Binding-site contacts:
Ligand atom O8 contacts residue TYR90 of chain 3.A at 2.9 Å (h-bond).
Ligand atom C3 contacts residue ASN217 of chain 3.A at 4.0 Å.
Ligand atom O4 contacts residue ASN217 of chain 3.A at 3.1 Å (h-bond).
Ligand atom C9 contacts residue TYR90 of chain 3.A at 3.4 Å (hydrophobic).
Ligand atom O3 contacts residue ARG214 of chain 3.A at 3.3 Å (salt-bridge).
Ligand atom O9 contacts residue HIS175 of chain 3.A at 3.7 Å.
Ligand atom N5 contacts residue THR127 of chain 3.A at 3.0 Å (h-bond).
Ligand atom C4 contacts residue THR127 of chain 3.A at 3.4 Å.
Ligand atom C11 contacts residue GLY126 of chain 3.A at 3.6 Å.
Ligand atom O3 contacts residue ASN217 of chain 3.A at 3.5 Å (h-bond).
Ligand atom O8 contacts residue TRP145 of chain 3.A at 3.9 Å.
Ligand atom C4 contacts residue ASN217 of chain 3.A at 3.7 Å.
Ligand atom C5 contacts residue THR127 of chain 3.A at 3.8 Å.
Ligand atom C1 contacts residue PHE185 of chain 3.A at 3.8 Å (hydrophobic).
Ligand atom O1B contacts residue SER128 of chain 3.A at 2.8 Å (h-bond).
Ligand atom C3 contacts residue ASP182 of chain 3.A at 3.9 Å.
Ligand atom C10 contacts residue THR127 of chain 3.A at 3.9 Å.
Ligand atom C9 contacts residue LEU186 of chain 3.A at 3.8 Å (hydrophobic).
Ligand atom C9 contacts residue HIS175 of chain 3.A at 3.6 Å.
Ligand atom C11 contacts residue TRP145 of chain 3.A at 4.0 Å (hydrophobic).
Ligand atom O7 contacts residue LEU186 of chain 3.A at 3.8 Å.
Ligand atom O10 contacts residue LEU186 of chain 3.A at 3.3 Å.
Ligand atom C1 contacts residue SER129 of chain 3.A at 3.8 Å.
Ligand atom C8 contacts residue TYR90 of chain 3.A at 3.7 Å (hydrophobic).
Ligand atom O1B contacts residue ILE218 of chain 3.A at 3.3 Å.
Ligand atom O1 contacts residue PHE185 of chain 3.A at 3.9 Å.
Ligand atom O4 contacts residue THR127 of chain 3.A at 3.6 Å (h-bond).
Ligand atom C8 contacts residue LEU186 of chain 3.A at 3.6 Å (hydrophobic).
Ligand atom C11 contacts residue THR127 of chain 3.A at 3.9 Å.
Ligand atom C9 contacts residue ASP182 of chain 3.A at 3.4 Å.
Ligand atom O9 contacts residue SER220 of chain 3.A at 2.8 Å (h-bond).
Ligand atom O1A contacts residue SER128 of chain 3.A at 3.3 Å (h-bond).
Ligand atom C9 contacts residue SER220 of chain 3.A at 3.9 Å.
Ligand atom O1A contacts residue SER129 of chain 3.A at 2.7 Å (h-bond).
Ligand atom C1 contacts residue SER128 of chain 3.A at 3.4 Å.
Ligand atom O9 contacts residue TYR90 of chain 3.A at 3.2 Å (h-bond).
Ligand atom C7 contacts residue TRP145 of chain 3.A at 3.9 Å (hydrophobic).
Ligand atom O7 contacts residue ASP182 of chain 3.A at 3.7 Å.
Ligand atom O8 contacts residue ILE218 of chain 3.A at 3.9 Å.
Ligand atom O9 contacts residue ASP182 of chain 3.A at 3.5 Å (salt-bridge).

Sequence of chain 3.A:
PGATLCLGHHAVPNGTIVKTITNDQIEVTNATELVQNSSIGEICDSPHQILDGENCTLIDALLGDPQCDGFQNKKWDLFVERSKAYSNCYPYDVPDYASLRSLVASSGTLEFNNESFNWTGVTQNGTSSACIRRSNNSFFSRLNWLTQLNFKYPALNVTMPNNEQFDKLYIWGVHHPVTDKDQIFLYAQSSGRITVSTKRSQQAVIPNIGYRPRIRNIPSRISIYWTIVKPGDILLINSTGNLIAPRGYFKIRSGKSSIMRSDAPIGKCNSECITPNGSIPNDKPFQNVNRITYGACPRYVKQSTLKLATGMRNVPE

This small molecule binds to this protein.
Small molecule (SMILES): CC(=O)N[C@@H]1[C@@H](O)[C@H](O[C@@H]2O[C@H](CO[C@]3(C(=O)O)C[C@H](O)[C@@H](NC(C)=O)[C@H]([C@H](O)[C@H](O)CO)O3)[C@H](O)[C@H](O)[C@H]2O)[C@@H](CO)O[C@H]1O